Binding-site contacts:
Ligand atom CB contacts residue PRO51 of chain 1.D at 4.1 Å (hydrophobic).
Ligand atom CG contacts residue PRO51 of chain 1.D at 3.6 Å (hydrophobic).
Ligand atom C contacts residue PRO51 of chain 1.D at 4.1 Å (hydrophobic).
Ligand atom NH1 contacts residue GLN53 of chain 1.D at 4.2 Å.
Ligand atom CZ contacts residue GLN53 of chain 1.D at 3.0 Å.
Ligand atom CG contacts residue GLN53 of chain 1.D at 4.5 Å.
Ligand atom CA contacts residue GLU49 of chain 1.D at 4.2 Å.
Ligand atom C contacts residue PHB1 of chain 1.R at 3.0 Å.
Ligand atom N contacts residue PHB1 of chain 1.R at 1.3 Å.
Ligand atom NH1 contacts residue PRO51 of chain 1.D at 3.9 Å.
Ligand atom NE contacts residue GLN53 of chain 1.D at 2.9 Å (h-bond).
Ligand atom CD contacts residue PRO51 of chain 1.D at 4.2 Å (hydrophobic).
Ligand atom CB contacts residue PHB1 of chain 1.R at 3.6 Å.
Ligand atom CD contacts residue GLN53 of chain 1.D at 4.2 Å.
Ligand atom NH2 contacts residue GLN53 of chain 1.D at 2.5 Å (h-bond).
Ligand atom N contacts residue PHB1 of chain 1.R at 3.6 Å.
Ligand atom CG2 contacts residue GLU49 of chain 1.D at 3.2 Å.
Ligand atom CB contacts residue GLU49 of chain 1.D at 4.0 Å.
Ligand atom NE contacts residue PRO51 of chain 1.D at 4.0 Å.
Ligand atom O contacts residue GLU49 of chain 1.D at 2.9 Å (salt-bridge).
Ligand atom O contacts residue PHB1 of chain 1.R at 4.2 Å.
Ligand atom CA contacts residue PHB1 of chain 1.R at 2.2 Å.
Ligand atom C contacts residue GLU49 of chain 1.D at 3.1 Å.
Ligand atom CG2 contacts residue PRO51 of chain 1.D at 4.5 Å (hydrophobic).
Ligand atom C contacts residue PRO51 of chain 1.D at 4.5 Å (hydrophobic).
Ligand atom O contacts residue PHB1 of chain 1.R at 3.3 Å (h-bond).
Ligand atom O contacts residue PRO51 of chain 1.D at 3.5 Å.
Ligand atom CZ contacts residue PRO51 of chain 1.D at 4.1 Å (hydrophobic).

The protein below binds the small molecule below.
Small molecule (SMILES): CC[C@H](C)[C@@H](C=O)NC(=O)[C@H](CCCN=C(N)N)NC(=O)[C@@H](N)CC1=CN=C2C=CC=CC12

Sequence of chain 1.D:
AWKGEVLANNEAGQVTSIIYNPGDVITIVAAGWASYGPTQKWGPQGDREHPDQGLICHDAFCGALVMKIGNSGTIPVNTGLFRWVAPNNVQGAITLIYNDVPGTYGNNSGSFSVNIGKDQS